This small molecule binds to this protein.
Small molecule (SMILES): Cc1ccc(-n2nc(C(C)(C)C)cc2NC(=O)Nc2nc(CCOCc3cccnc3)cs2)cc1

Binding-site contacts:
Ligand atom CBA contacts residue GLU71 of chain 1.A at 3.8 Å.
Ligand atom NAW contacts residue ASP168 of chain 1.A at 3.5 Å (salt-bridge).
Ligand atom OAE contacts residue LEU167 of chain 1.A at 3.4 Å.
Ligand atom NBH contacts residue ASP168 of chain 1.A at 3.8 Å.
Ligand atom CAF contacts residue TYR35 of chain 1.A at 3.8 Å (hydrophobic).
Ligand atom CAI contacts residue ARG70 of chain 1.A at 3.6 Å.
Ligand atom CAD contacts residue LEU167 of chain 1.A at 3.8 Å (hydrophobic).
Ligand atom CAL contacts residue GLU71 of chain 1.A at 3.5 Å.
Ligand atom CAB contacts residue MET78 of chain 1.A at 3.8 Å (hydrophobic).
Ligand atom CAL contacts residue ASP168 of chain 1.A at 3.6 Å.
Ligand atom NAS contacts residue LEU108 of chain 1.A at 3.4 Å.
Ligand atom NAV contacts residue GLU71 of chain 1.A at 3.1 Å (salt-bridge).
Ligand atom CBF contacts residue LEU74 of chain 1.A at 3.8 Å (hydrophobic).
Ligand atom CAA contacts residue ARG70 of chain 1.A at 3.8 Å.
Ligand atom CAO contacts residue ASP168 of chain 1.A at 3.5 Å.
Ligand atom CAM contacts residue HIS107 of chain 1.A at 3.7 Å.
Ligand atom NAU contacts residue LEU74 of chain 1.A at 3.7 Å.
Ligand atom OAX contacts residue PHE169 of chain 1.A at 3.4 Å.
Ligand atom CBE contacts residue ASP168 of chain 1.A at 3.7 Å.
Ligand atom CAB contacts residue LEU74 of chain 1.A at 3.4 Å (hydrophobic).
Ligand atom CAR contacts residue ALA51 of chain 1.A at 3.6 Å (hydrophobic).
Ligand atom CAN contacts residue PHE169 of chain 1.A at 3.6 Å (hydrophobic).
Ligand atom CAM contacts residue MET109 of chain 1.A at 3.4 Å (hydrophobic).
Ligand atom NAW contacts residue GLU71 of chain 1.A at 2.8 Å (salt-bridge).
Ligand atom CBB contacts residue ALA51 of chain 1.A at 3.7 Å (hydrophobic).
Ligand atom CAI contacts residue GLU71 of chain 1.A at 3.7 Å.
Ligand atom CAG contacts residue LEU108 of chain 1.A at 3.8 Å (hydrophobic).
Ligand atom CAG contacts residue MET109 of chain 1.A at 3.2 Å (hydrophobic).
Ligand atom NAU contacts residue ASP168 of chain 1.A at 3.8 Å.
Ligand atom OAE contacts residue ILE84 of chain 1.A at 3.5 Å.
Ligand atom OAE contacts residue ASP168 of chain 1.A at 3.0 Å (salt-bridge).
Ligand atom CAZ contacts residue ASP168 of chain 1.A at 3.1 Å.
Ligand atom CBG contacts residue GLU71 of chain 1.A at 3.8 Å.
Ligand atom CAZ contacts residue GLU71 of chain 1.A at 3.4 Å.
Ligand atom NAS contacts residue MET109 of chain 1.A at 2.8 Å (h-bond).
Ligand atom SAY contacts residue ILE84 of chain 1.A at 3.9 Å.
Ligand atom CAD contacts residue HIS148 of chain 1.A at 3.6 Å.
Ligand atom NAV contacts residue ASP168 of chain 1.A at 3.2 Å (salt-bridge).
Ligand atom CAM contacts residue ALA51 of chain 1.A at 3.3 Å (hydrophobic).
Ligand atom CAJ contacts residue GLU71 of chain 1.A at 3.7 Å.

Sequence of chain 1.A:
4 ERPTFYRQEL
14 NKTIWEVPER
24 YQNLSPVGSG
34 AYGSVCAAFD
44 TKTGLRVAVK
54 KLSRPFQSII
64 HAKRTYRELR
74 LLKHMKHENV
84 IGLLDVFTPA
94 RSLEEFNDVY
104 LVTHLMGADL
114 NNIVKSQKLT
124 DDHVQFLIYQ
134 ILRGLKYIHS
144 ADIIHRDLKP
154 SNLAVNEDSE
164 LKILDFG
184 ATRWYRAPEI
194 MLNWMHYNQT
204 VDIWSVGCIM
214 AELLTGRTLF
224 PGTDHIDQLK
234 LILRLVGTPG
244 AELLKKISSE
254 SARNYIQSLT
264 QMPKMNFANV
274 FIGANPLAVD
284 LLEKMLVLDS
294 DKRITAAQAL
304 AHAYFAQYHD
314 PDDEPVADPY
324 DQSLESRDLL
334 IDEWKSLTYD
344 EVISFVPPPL